A small-molecule ligand and the protein it binds are described below.
Small molecule (SMILES): Nc1ncnc2[nH]cnc12

Sequence of chain 1.A:
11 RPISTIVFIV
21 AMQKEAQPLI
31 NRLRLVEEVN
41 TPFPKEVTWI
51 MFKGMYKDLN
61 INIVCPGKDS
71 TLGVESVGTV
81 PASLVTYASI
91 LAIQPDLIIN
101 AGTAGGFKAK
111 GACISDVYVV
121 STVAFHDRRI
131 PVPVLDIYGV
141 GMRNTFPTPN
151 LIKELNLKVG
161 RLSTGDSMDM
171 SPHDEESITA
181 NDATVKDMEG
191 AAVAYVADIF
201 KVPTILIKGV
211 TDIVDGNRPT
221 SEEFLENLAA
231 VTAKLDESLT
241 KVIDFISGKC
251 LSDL

Binding-site contacts:
Ligand atom C4 contacts residue GLY105 of chain 1.A at 4.0 Å.
Ligand atom C5 contacts residue LYS186 of chain 1.A at 4.4 Å.
Ligand atom N6 contacts residue MET168 of chain 1.A at 4.0 Å.
Ligand atom C8 contacts residue GLY105 of chain 1.A at 4.3 Å.
Ligand atom N7 contacts residue ALA104 of chain 1.A at 3.8 Å.
Ligand atom C8 contacts residue THR211 of chain 1.A at 3.5 Å.
Ligand atom C6 contacts residue LYS186 of chain 1.A at 4.4 Å.
Ligand atom N1 contacts residue MET168 of chain 1.A at 3.5 Å (h-bond).
Ligand atom C6 contacts residue GLY105 of chain 1.A at 3.9 Å.
Ligand atom C2 contacts residue SER167 of chain 1.A at 4.4 Å.
Ligand atom N9 contacts residue ALA104 of chain 1.A at 3.8 Å.
Ligand atom N6 contacts residue GLY105 of chain 1.A at 3.9 Å.
Ligand atom N1 contacts residue LYS186 of chain 1.A at 3.3 Å (salt-bridge).
Ligand atom C5 contacts residue GLY105 of chain 1.A at 3.7 Å.
Ligand atom N9 contacts residue THR103 of chain 1.A at 4.0 Å.
Ligand atom C2 contacts residue MET188 of chain 1.A at 4.2 Å (hydrophobic).
Ligand atom C6 contacts residue MET168 of chain 1.A at 4.0 Å (hydrophobic).
Ligand atom C4 contacts residue LYS186 of chain 1.A at 4.0 Å.
Ligand atom C8 contacts residue ALA104 of chain 1.A at 3.8 Å (hydrophobic).
Ligand atom N6 contacts residue ASP212 of chain 1.A at 2.9 Å (salt-bridge).
Ligand atom C8 contacts residue THR103 of chain 1.A at 4.2 Å.
Ligand atom C2 contacts residue ASP187 of chain 1.A at 4.0 Å.
Ligand atom N7 contacts residue ASP212 of chain 1.A at 4.0 Å.
Ligand atom N3 contacts residue ASP187 of chain 1.A at 3.8 Å.
Ligand atom N3 contacts residue LYS186 of chain 1.A at 3.7 Å.
Ligand atom N7 contacts residue THR211 of chain 1.A at 3.7 Å.
Ligand atom C2 contacts residue MET168 of chain 1.A at 4.2 Å (hydrophobic).
Ligand atom C2 contacts residue LYS186 of chain 1.A at 3.6 Å.
Ligand atom N7 contacts residue GLY105 of chain 1.A at 3.9 Å.
Ligand atom N6 contacts residue VAL214 of chain 1.A at 3.8 Å.
Ligand atom C4 contacts residue ALA104 of chain 1.A at 4.1 Å (hydrophobic).
Ligand atom N9 contacts residue GLY105 of chain 1.A at 4.4 Å.
Ligand atom C6 contacts residue ASP212 of chain 1.A at 4.2 Å.
Ligand atom C5 contacts residue ALA104 of chain 1.A at 4.0 Å (hydrophobic).
Ligand atom N3 contacts residue MET188 of chain 1.A at 3.9 Å.